This small molecule binds to this protein.
Small molecule (SMILES): Cc1ccc2cc[nH]c(=O)c2c1

Sequence of chain 2.A:
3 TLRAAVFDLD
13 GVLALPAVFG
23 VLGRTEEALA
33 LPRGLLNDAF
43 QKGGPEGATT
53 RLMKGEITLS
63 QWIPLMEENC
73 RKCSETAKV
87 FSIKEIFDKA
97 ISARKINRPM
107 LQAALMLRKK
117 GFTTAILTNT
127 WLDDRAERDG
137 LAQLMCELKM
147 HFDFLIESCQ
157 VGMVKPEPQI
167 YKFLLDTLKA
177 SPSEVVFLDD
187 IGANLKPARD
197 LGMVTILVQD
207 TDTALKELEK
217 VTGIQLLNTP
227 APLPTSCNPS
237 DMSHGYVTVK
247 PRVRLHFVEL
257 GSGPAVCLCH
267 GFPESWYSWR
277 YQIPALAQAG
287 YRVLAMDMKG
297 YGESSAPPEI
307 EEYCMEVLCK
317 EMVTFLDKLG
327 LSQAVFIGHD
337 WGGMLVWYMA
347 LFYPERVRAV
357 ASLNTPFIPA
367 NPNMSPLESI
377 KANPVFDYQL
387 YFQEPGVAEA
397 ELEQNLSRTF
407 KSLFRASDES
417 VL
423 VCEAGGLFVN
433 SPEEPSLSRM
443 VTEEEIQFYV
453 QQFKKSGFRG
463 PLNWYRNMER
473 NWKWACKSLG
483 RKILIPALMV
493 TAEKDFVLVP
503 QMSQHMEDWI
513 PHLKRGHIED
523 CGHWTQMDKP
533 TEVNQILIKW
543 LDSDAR

Binding-site contacts:
Ligand atom C1 contacts residue ALA477 of chain 2.A at 4.4 Å (hydrophobic).
Ligand atom C6 contacts residue KUF1 of chain 2.I at 2.7 Å.
Ligand atom C3 contacts residue MET340 of chain 2.A at 3.8 Å (hydrophobic).
Ligand atom C7 contacts residue KUF1 of chain 2.I at 3.4 Å.
Ligand atom C7 contacts residue SO41 of chain 2.C at 3.9 Å.
Ligand atom C1 contacts residue ILE364 of chain 2.A at 4.3 Å (hydrophobic).
Ligand atom N8 contacts residue MET470 of chain 2.A at 3.6 Å.
Ligand atom C6 contacts residue SO41 of chain 2.C at 4.0 Å.
Ligand atom O10 contacts residue TRP337 of chain 2.A at 3.5 Å.
Ligand atom N8 contacts residue TRP337 of chain 2.A at 3.9 Å.
Ligand atom C1 contacts residue TYR344 of chain 2.A at 3.5 Å (hydrophobic).
Ligand atom C7 contacts residue MET470 of chain 2.A at 4.3 Å (hydrophobic).
Ligand atom O10 contacts residue ASN473 of chain 2.A at 2.8 Å (h-bond).
Ligand atom C5 contacts residue KUF1 of chain 2.I at 3.4 Å.
Ligand atom C9 contacts residue MET470 of chain 2.A at 4.2 Å (hydrophobic).
Ligand atom O10 contacts residue MET470 of chain 2.A at 3.6 Å.
Ligand atom C3 contacts residue KUF1 of chain 2.I at 4.4 Å.
Ligand atom C2 contacts residue MET340 of chain 2.A at 4.1 Å (hydrophobic).
Ligand atom C7 contacts residue GLN385 of chain 2.A at 4.2 Å.
Ligand atom O10 contacts residue ASN469 of chain 2.A at 4.2 Å.
Ligand atom C7 contacts residue TRP337 of chain 2.A at 4.4 Å (hydrophobic).
Ligand atom C12 contacts residue TRP337 of chain 2.A at 4.2 Å (hydrophobic).
Ligand atom C12 contacts residue ASN473 of chain 2.A at 3.9 Å.
Ligand atom C4 contacts residue KUF1 of chain 2.I at 3.3 Å.
Ligand atom C5 contacts residue SO41 of chain 2.C at 4.2 Å.
Ligand atom C5 contacts residue TRP337 of chain 2.A at 4.4 Å (hydrophobic).
Ligand atom C3 contacts residue ILE364 of chain 2.A at 3.8 Å (hydrophobic).
Ligand atom C11 contacts residue TRP337 of chain 2.A at 3.8 Å (hydrophobic).
Ligand atom C4 contacts residue SO41 of chain 2.C at 4.3 Å.
Ligand atom C4 contacts residue ILE364 of chain 2.A at 4.2 Å (hydrophobic).
Ligand atom C11 contacts residue ASN473 of chain 2.A at 4.4 Å.
Ligand atom C9 contacts residue TRP337 of chain 2.A at 3.5 Å (hydrophobic).
Ligand atom C11 contacts residue KUF1 of chain 2.I at 4.4 Å.
Ligand atom C4 contacts residue MET340 of chain 2.A at 3.7 Å (hydrophobic).
Ligand atom C9 contacts residue ASN473 of chain 2.A at 3.8 Å.
Ligand atom C1 contacts residue MET340 of chain 2.A at 4.4 Å (hydrophobic).